Binding-site contacts:
Ligand atom O11 contacts residue MET74 of chain 11.B at 4.0 Å.
Ligand atom C12 contacts residue PRO8 of chain 11.B at 4.4 Å (hydrophobic).
Ligand atom C10 contacts residue MET105 of chain 11.B at 3.6 Å (hydrophobic).
Ligand atom C10 contacts residue LEU102 of chain 11.B at 3.9 Å (hydrophobic).
Ligand atom C6 contacts residue GLU134 of chain 2.B at 4.4 Å.
Ligand atom N3 contacts residue ASN106 of chain 11.B at 2.8 Å (h-bond).
Ligand atom C10 contacts residue LEU131 of chain 2.B at 4.5 Å (hydrophobic).
Ligand atom C10 contacts residue ASN106 of chain 11.B at 3.3 Å.
Ligand atom O11 contacts residue GLY9 of chain 11.B at 4.1 Å.
Ligand atom C9 contacts residue MET74 of chain 11.B at 3.8 Å (hydrophobic).
Ligand atom C7 contacts residue ASN106 of chain 11.B at 3.3 Å.
Ligand atom C4 contacts residue MET74 of chain 11.B at 4.0 Å (hydrophobic).
Ligand atom C1 contacts residue LEU102 of chain 11.B at 3.8 Å (hydrophobic).
Ligand atom C1 contacts residue ASN106 of chain 11.B at 3.2 Å.
Ligand atom C6 contacts residue ASN106 of chain 11.B at 4.1 Å.
Ligand atom O11 contacts residue PRO8 of chain 11.B at 3.6 Å.
Ligand atom C7 contacts residue LEU102 of chain 11.B at 3.6 Å (hydrophobic).
Ligand atom C8 contacts residue LEU102 of chain 11.B at 4.4 Å (hydrophobic).
Ligand atom C12 contacts residue GLY9 of chain 11.B at 4.1 Å.
Ligand atom C10 contacts residue VAL135 of chain 2.B at 4.3 Å (hydrophobic).
Ligand atom C1 contacts residue MET74 of chain 11.B at 3.9 Å (hydrophobic).
Ligand atom N3 contacts residue LEU102 of chain 11.B at 3.4 Å.
Ligand atom C6 contacts residue LEU102 of chain 11.B at 4.0 Å (hydrophobic).
Ligand atom C8 contacts residue MET74 of chain 11.B at 4.0 Å (hydrophobic).
Ligand atom C12 contacts residue PHE70 of chain 11.B at 4.4 Å (hydrophobic).
Ligand atom C2 contacts residue LEU102 of chain 11.B at 4.3 Å (hydrophobic).
Ligand atom C5 contacts residue MET74 of chain 11.B at 3.7 Å (hydrophobic).
Ligand atom N3 contacts residue MET74 of chain 11.B at 4.5 Å.
Ligand atom C2 contacts residue ASN106 of chain 11.B at 4.3 Å.
Ligand atom C12 contacts residue ALA37 of chain 11.B at 3.8 Å (hydrophobic).
Ligand atom C2 contacts residue MET74 of chain 11.B at 3.6 Å (hydrophobic).
Ligand atom C9 contacts residue PRO8 of chain 11.B at 4.2 Å (hydrophobic).
Ligand atom C4 contacts residue ASN106 of chain 11.B at 3.3 Å.
Ligand atom C8 contacts residue ARG88 of chain 11.B at 4.0 Å.
Ligand atom C7 contacts residue MET74 of chain 11.B at 4.4 Å (hydrophobic).
Ligand atom C4 contacts residue LEU102 of chain 11.B at 3.9 Å (hydrophobic).
Ligand atom C4 contacts residue LEU86 of chain 11.B at 4.3 Å (hydrophobic).
Ligand atom C6 contacts residue MET74 of chain 11.B at 3.9 Å (hydrophobic).
Ligand atom C8 contacts residue PRO8 of chain 11.B at 3.9 Å (hydrophobic).
Ligand atom C8 contacts residue ASN106 of chain 11.B at 4.5 Å.

Sequence of chain 2.B:
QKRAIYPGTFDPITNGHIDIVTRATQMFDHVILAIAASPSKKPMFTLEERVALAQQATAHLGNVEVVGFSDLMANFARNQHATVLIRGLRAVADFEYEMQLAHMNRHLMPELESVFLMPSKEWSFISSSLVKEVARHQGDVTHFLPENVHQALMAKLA

A small-molecule ligand and the protein it binds are described below.
Small molecule (SMILES): COc1ccc2[nH]c(C)cc2c1

Sequence of chain 11.B:
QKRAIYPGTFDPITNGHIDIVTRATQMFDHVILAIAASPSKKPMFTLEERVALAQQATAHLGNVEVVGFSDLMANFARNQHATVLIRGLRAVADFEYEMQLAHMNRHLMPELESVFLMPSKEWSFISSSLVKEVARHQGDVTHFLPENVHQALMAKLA